This small molecule binds to this protein.
Small molecule (SMILES): COc1ccc(C)cc1-c1ccc(CN)cc1Cl

Sequence of chain 1.A:
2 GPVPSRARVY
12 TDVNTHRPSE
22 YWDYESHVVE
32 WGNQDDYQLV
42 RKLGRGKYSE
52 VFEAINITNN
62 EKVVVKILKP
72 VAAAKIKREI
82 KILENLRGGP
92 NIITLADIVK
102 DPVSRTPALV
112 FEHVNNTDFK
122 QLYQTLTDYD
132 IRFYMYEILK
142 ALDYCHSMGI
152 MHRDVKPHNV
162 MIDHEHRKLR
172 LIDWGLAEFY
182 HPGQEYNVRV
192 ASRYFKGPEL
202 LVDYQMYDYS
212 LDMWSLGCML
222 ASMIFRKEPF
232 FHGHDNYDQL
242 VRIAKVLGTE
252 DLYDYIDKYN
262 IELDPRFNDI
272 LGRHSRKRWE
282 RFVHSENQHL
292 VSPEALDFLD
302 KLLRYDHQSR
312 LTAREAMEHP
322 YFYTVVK

Binding-site contacts:
Ligand atom C9 contacts residue ILE163 of chain 1.A at 3.9 Å (hydrophobic).
Ligand atom C10 contacts residue ILE163 of chain 1.A at 4.0 Å (hydrophobic).
Ligand atom CL contacts residue TYR124 of chain 1.A at 3.4 Å.
Ligand atom C2 contacts residue MET220 of chain 1.A at 3.7 Å (hydrophobic).
Ligand atom C11 contacts residue VAL161 of chain 1.A at 3.8 Å (hydrophobic).
Ligand atom CL contacts residue PHE120 of chain 1.A at 4.2 Å.
Ligand atom C9 contacts residue VAL161 of chain 1.A at 4.0 Å (hydrophobic).
Ligand atom C contacts residue MET220 of chain 1.A at 3.8 Å (hydrophobic).
Ligand atom C contacts residue MET224 of chain 1.A at 3.5 Å (hydrophobic).
Ligand atom C14 contacts residue LEU123 of chain 1.A at 4.1 Å (hydrophobic).
Ligand atom C7 contacts residue MET220 of chain 1.A at 3.9 Å (hydrophobic).
Ligand atom C5 contacts residue TYR135 of chain 1.A at 3.6 Å (hydrophobic).
Ligand atom N contacts residue VAL161 of chain 1.A at 2.9 Å (h-bond).
Ligand atom O contacts residue MET224 of chain 1.A at 3.4 Å.
Ligand atom O contacts residue PRO158 of chain 1.A at 3.4 Å.
Ligand atom C11 contacts residue LEU123 of chain 1.A at 3.8 Å (hydrophobic).
Ligand atom C5 contacts residue MET136 of chain 1.A at 3.6 Å (hydrophobic).
Ligand atom C10 contacts residue VAL161 of chain 1.A at 3.2 Å (hydrophobic).
Ligand atom C7 contacts residue MET224 of chain 1.A at 4.1 Å (hydrophobic).
Ligand atom C5 contacts residue ILE132 of chain 1.A at 3.6 Å (hydrophobic).
Ligand atom C12 contacts residue LEU123 of chain 1.A at 3.6 Å (hydrophobic).
Ligand atom CL contacts residue MET224 of chain 1.A at 3.1 Å.
Ligand atom C10 contacts residue PRO158 of chain 1.A at 3.2 Å (hydrophobic).
Ligand atom C9 contacts residue MET220 of chain 1.A at 4.2 Å (hydrophobic).
Ligand atom C1 contacts residue MET224 of chain 1.A at 3.4 Å (hydrophobic).
Ligand atom C contacts residue PRO158 of chain 1.A at 3.3 Å (hydrophobic).
Ligand atom N contacts residue PRO158 of chain 1.A at 2.9 Å (h-bond).
Ligand atom C11 contacts residue PRO158 of chain 1.A at 3.8 Å (hydrophobic).
Ligand atom C12 contacts residue PHE120 of chain 1.A at 4.0 Å (hydrophobic).
Ligand atom C3 contacts residue MET224 of chain 1.A at 4.0 Å (hydrophobic).
Ligand atom C12 contacts residue ASN117 of chain 1.A at 3.6 Å.
Ligand atom C12 contacts residue PRO158 of chain 1.A at 3.8 Å (hydrophobic).
Ligand atom O contacts residue MET220 of chain 1.A at 4.1 Å.
Ligand atom C13 contacts residue LEU123 of chain 1.A at 3.6 Å (hydrophobic).
Ligand atom CL contacts residue LEU123 of chain 1.A at 3.8 Å.
Ligand atom N contacts residue ASN117 of chain 1.A at 3.8 Å.
Ligand atom C1 contacts residue MET220 of chain 1.A at 3.7 Å (hydrophobic).
Ligand atom C9 contacts residue PRO158 of chain 1.A at 4.0 Å (hydrophobic).
Ligand atom C2 contacts residue MET224 of chain 1.A at 3.5 Å (hydrophobic).
Ligand atom C12 contacts residue VAL161 of chain 1.A at 3.5 Å (hydrophobic).